Binding-site contacts:
Ligand atom O1A contacts residue GLY41 of chain 1.A at 3.3 Å.
Ligand atom C1' contacts residue ILE226 of chain 1.A at 3.7 Å (hydrophobic).
Ligand atom N3B contacts residue ARG227 of chain 1.A at 3.4 Å (salt-bridge).
Ligand atom O1A contacts residue GLU43 of chain 1.A at 3.4 Å (salt-bridge).
Ligand atom O1B contacts residue GLY39 of chain 1.A at 3.5 Å (h-bond).
Ligand atom O2B contacts residue LYS42 of chain 1.A at 3.5 Å (salt-bridge).
Ligand atom N6 contacts residue LEU9 of chain 1.A at 2.8 Å (h-bond).
Ligand atom O1B contacts residue GLU37 of chain 1.A at 3.6 Å.
Ligand atom N9 contacts residue ILE226 of chain 1.A at 3.6 Å.
Ligand atom O2' contacts residue LEU44 of chain 1.A at 3.3 Å.
Ligand atom O5' contacts residue GLY41 of chain 1.A at 3.8 Å.
Ligand atom C8 contacts residue GLY41 of chain 1.A at 3.5 Å.
Ligand atom O1B contacts residue GLY41 of chain 1.A at 3.1 Å (h-bond).
Ligand atom O4' contacts residue ILE226 of chain 1.A at 3.5 Å.
Ligand atom N6 contacts residue PHE15 of chain 1.A at 3.5 Å.
Ligand atom O3A contacts residue LYS42 of chain 1.A at 3.5 Å (salt-bridge).
Ligand atom O1A contacts residue LEU44 of chain 1.A at 3.1 Å (h-bond).
Ligand atom O1B contacts residue THR40 of chain 1.A at 3.2 Å (h-bond).
Ligand atom C8 contacts residue LEU44 of chain 1.A at 3.6 Å (hydrophobic).
Ligand atom O1G contacts residue LYS42 of chain 1.A at 3.5 Å (salt-bridge).
Ligand atom C4 contacts residue ILE226 of chain 1.A at 3.7 Å (hydrophobic).
Ligand atom PA contacts residue GLY41 of chain 1.A at 3.7 Å.
Ligand atom O2G contacts residue ARG227 of chain 1.A at 3.5 Å (salt-bridge).
Ligand atom C8 contacts residue ILE226 of chain 1.A at 3.7 Å (hydrophobic).
Ligand atom O1A contacts residue LYS42 of chain 1.A at 3.7 Å.
Ligand atom O2A contacts residue ARG227 of chain 1.A at 3.4 Å (salt-bridge).
Ligand atom N3B contacts residue GLY39 of chain 1.A at 2.9 Å (h-bond).
Ligand atom O3G contacts residue ARG227 of chain 1.A at 3.1 Å (salt-bridge).
Ligand atom O2B contacts residue GLU43 of chain 1.A at 3.1 Å (salt-bridge).
Ligand atom O3A contacts residue GLY41 of chain 1.A at 3.0 Å (h-bond).
Ligand atom O1G contacts residue ASP107 of chain 1.A at 2.8 Å (salt-bridge).
Ligand atom O1B contacts residue LYS42 of chain 1.A at 2.8 Å (salt-bridge).
Ligand atom N7 contacts residue GLY41 of chain 1.A at 3.7 Å.
Ligand atom N9 contacts residue LEU44 of chain 1.A at 3.6 Å.
Ligand atom N1 contacts residue LEU9 of chain 1.A at 2.9 Å (h-bond).
Ligand atom PB contacts residue LYS42 of chain 1.A at 3.5 Å.
Ligand atom C5 contacts residue ILE226 of chain 1.A at 3.6 Å (hydrophobic).
Ligand atom O2G contacts residue ARG38 of chain 1.A at 3.2 Å.
Ligand atom C6 contacts residue LEU9 of chain 1.A at 3.6 Å (hydrophobic).
Ligand atom N7 contacts residue ILE226 of chain 1.A at 3.3 Å.

Sequence of chain 1.A:
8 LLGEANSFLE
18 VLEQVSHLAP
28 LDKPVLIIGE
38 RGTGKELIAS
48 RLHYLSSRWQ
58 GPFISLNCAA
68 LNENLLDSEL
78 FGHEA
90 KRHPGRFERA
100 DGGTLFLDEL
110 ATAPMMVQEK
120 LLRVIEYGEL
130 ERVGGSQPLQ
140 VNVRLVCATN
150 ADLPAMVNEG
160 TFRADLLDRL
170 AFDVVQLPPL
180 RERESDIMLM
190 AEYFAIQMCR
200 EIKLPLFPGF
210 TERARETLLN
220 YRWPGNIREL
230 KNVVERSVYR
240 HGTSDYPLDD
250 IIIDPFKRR

This small molecule binds to this protein.
Small molecule (SMILES): Nc1ncnc2c1ncn2[C@@H]1O[C@H](CO[P](=O)(O)O[P](=O)(O)NP(=O)(O)O)[C@@H](O)[C@H]1O